A small-molecule ligand and the protein it binds are described below.
Small molecule (SMILES): CC(=O)N[C@@H]1[C@@H](O)[C@H](O)[C@@H](CO)O[C@H]1O

Sequence of chain 1.A:
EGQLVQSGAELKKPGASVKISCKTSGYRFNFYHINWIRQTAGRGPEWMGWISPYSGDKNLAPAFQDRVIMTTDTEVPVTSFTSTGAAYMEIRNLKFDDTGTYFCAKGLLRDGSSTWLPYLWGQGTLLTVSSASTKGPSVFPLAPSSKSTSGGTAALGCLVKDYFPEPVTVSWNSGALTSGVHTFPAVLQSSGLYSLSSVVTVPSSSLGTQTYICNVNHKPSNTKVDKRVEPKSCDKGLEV

Sequence of chain 1.F:
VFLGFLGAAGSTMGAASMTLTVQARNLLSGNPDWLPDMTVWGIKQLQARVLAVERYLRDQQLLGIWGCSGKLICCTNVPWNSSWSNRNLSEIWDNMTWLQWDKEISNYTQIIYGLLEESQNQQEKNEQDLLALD

Sequence of chain 1.B:
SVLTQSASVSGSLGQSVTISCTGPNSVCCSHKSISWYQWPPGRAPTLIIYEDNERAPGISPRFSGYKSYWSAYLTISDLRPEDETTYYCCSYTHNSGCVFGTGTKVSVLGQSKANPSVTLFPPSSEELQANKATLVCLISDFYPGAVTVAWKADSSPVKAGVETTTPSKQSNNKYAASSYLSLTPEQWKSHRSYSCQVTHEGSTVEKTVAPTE

Binding-site contacts:
Ligand atom O6 contacts residue LEU108 of chain 1.A at 3.3 Å.
Ligand atom O7 contacts residue ASN101 of chain 1.F at 4.3 Å.
Ligand atom C5 contacts residue LEU109 of chain 1.A at 4.5 Å (hydrophobic).
Ligand atom O3 contacts residue GLU97 of chain 1.F at 4.3 Å.
Ligand atom C8 contacts residue GLN106 of chain 1.F at 3.6 Å.
Ligand atom C2 contacts residue ASN101 of chain 1.F at 2.4 Å.
Ligand atom O7 contacts residue ARG93 of chain 1.F at 4.4 Å.
Ligand atom C3 contacts residue GLU97 of chain 1.F at 4.2 Å.
Ligand atom N2 contacts residue ARG93 of chain 1.F at 3.8 Å.
Ligand atom C1 contacts residue LEU109 of chain 1.A at 4.4 Å (hydrophobic).
Ligand atom O4 contacts residue GLU97 of chain 1.F at 4.0 Å.
Ligand atom C8 contacts residue ASN101 of chain 1.F at 3.3 Å.
Ligand atom O3 contacts residue ARG93 of chain 1.F at 4.1 Å.
Ligand atom N2 contacts residue ASN101 of chain 1.F at 2.9 Å (h-bond).
Ligand atom C1 contacts residue ASN101 of chain 1.F at 1.4 Å.
Ligand atom C8 contacts residue ARG93 of chain 1.F at 3.4 Å.
Ligand atom C8 contacts residue MET102 of chain 1.F at 4.2 Å (hydrophobic).
Ligand atom O4 contacts residue TYR119 of chain 1.A at 3.9 Å.
Ligand atom C1 contacts residue LEU108 of chain 1.A at 4.4 Å (hydrophobic).
Ligand atom C7 contacts residue ASN101 of chain 1.F at 3.6 Å.
Ligand atom O6 contacts residue TYR119 of chain 1.A at 3.3 Å.
Ligand atom O5 contacts residue LEU108 of chain 1.A at 3.6 Å (h-bond).
Ligand atom C5 contacts residue ASN101 of chain 1.F at 3.7 Å.
Ligand atom C4 contacts residue ASN101 of chain 1.F at 4.2 Å.
Ligand atom C6 contacts residue TYR119 of chain 1.A at 3.7 Å (hydrophobic).
Ligand atom C6 contacts residue LEU108 of chain 1.A at 3.7 Å (hydrophobic).
Ligand atom O5 contacts residue ASN101 of chain 1.F at 2.4 Å (h-bond).
Ligand atom C4 contacts residue TYR119 of chain 1.A at 4.5 Å (hydrophobic).
Ligand atom O5 contacts residue LEU109 of chain 1.A at 4.0 Å.
Ligand atom C3 contacts residue ASN101 of chain 1.F at 3.8 Å.
Ligand atom C7 contacts residue ARG93 of chain 1.F at 3.9 Å.
Ligand atom O4 contacts residue PRO58 of chain 1.B at 4.1 Å.